Sequence of chain 1.E:
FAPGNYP

Binding-site contacts:
Ligand atom CA contacts residue SER77 of chain 1.A at 3.5 Å.
Ligand atom CA contacts residue TRP73 of chain 1.A at 3.5 Å (hydrophobic).
Ligand atom N contacts residue SER77 of chain 1.A at 3.0 Å (h-bond).
Ligand atom OXT contacts residue ASN80 of chain 1.A at 3.4 Å (h-bond).
Ligand atom C contacts residue TRP73 of chain 1.A at 3.9 Å (hydrophobic).
Ligand atom CD1 contacts residue LEU81 of chain 1.A at 3.5 Å (hydrophobic).
Ligand atom OXT contacts residue LYS146 of chain 1.A at 3.6 Å (salt-bridge).
Ligand atom CB contacts residue SER77 of chain 1.A at 3.9 Å.
Ligand atom OXT contacts residue TYR84 of chain 1.A at 2.9 Å (h-bond).
Ligand atom CG contacts residue TRP73 of chain 1.A at 4.1 Å (hydrophobic).
Ligand atom CA contacts residue TRP147 of chain 1.A at 4.2 Å (hydrophobic).
Ligand atom N contacts residue TYR6 of chain 1.E at 4.0 Å.
Ligand atom CA contacts residue SER77 of chain 1.A at 4.0 Å.
Ligand atom CD2 contacts residue TRP147 of chain 1.A at 3.8 Å (hydrophobic).
Ligand atom CD2 contacts residue TRP73 of chain 1.A at 4.1 Å (hydrophobic).
Ligand atom CD2 contacts residue THR143 of chain 1.A at 4.1 Å.
Ligand atom O contacts residue TRP147 of chain 1.A at 3.2 Å (h-bond).
Ligand atom CD1 contacts residue SER77 of chain 1.A at 3.7 Å.
Ligand atom CG contacts residue TYR123 of chain 1.A at 4.4 Å (hydrophobic).
Ligand atom N contacts residue TRP73 of chain 1.A at 4.1 Å.
Ligand atom CB contacts residue THR143 of chain 1.A at 4.0 Å.
Ligand atom CA contacts residue PRO7 of chain 1.E at 4.3 Å (hydrophobic).
Ligand atom CD2 contacts residue PHE116 of chain 1.A at 4.4 Å (hydrophobic).
Ligand atom O contacts residue THR143 of chain 1.A at 2.7 Å (h-bond).
Ligand atom CD1 contacts residue TYR123 of chain 1.A at 4.4 Å (hydrophobic).
Ligand atom O contacts residue TYR84 of chain 1.A at 2.6 Å (h-bond).
Ligand atom C contacts residue TYR84 of chain 1.A at 3.1 Å (hydrophobic).
Ligand atom CD1 contacts residue LEU95 of chain 1.A at 3.7 Å (hydrophobic).
Ligand atom N contacts residue PRO7 of chain 1.E at 2.9 Å (h-bond).
Ligand atom C contacts residue TRP147 of chain 1.A at 4.1 Å (hydrophobic).
Ligand atom C contacts residue SER77 of chain 1.A at 3.8 Å.
Ligand atom C contacts residue LYS146 of chain 1.A at 4.0 Å.
Ligand atom N contacts residue TRP147 of chain 1.A at 4.3 Å.
Ligand atom CA contacts residue THR143 of chain 1.A at 3.9 Å.
Ligand atom C contacts residue THR143 of chain 1.A at 3.6 Å.
Ligand atom CD2 contacts residue TYR123 of chain 1.A at 3.9 Å (hydrophobic).
Ligand atom CG contacts residue SER77 of chain 1.A at 3.7 Å.
Ligand atom O contacts residue LYS146 of chain 1.A at 3.8 Å.
Ligand atom N contacts residue TRP73 of chain 1.A at 3.3 Å (h-bond).
Ligand atom CB contacts residue TYR123 of chain 1.A at 4.4 Å (hydrophobic).

Sequence of chain 1.A:
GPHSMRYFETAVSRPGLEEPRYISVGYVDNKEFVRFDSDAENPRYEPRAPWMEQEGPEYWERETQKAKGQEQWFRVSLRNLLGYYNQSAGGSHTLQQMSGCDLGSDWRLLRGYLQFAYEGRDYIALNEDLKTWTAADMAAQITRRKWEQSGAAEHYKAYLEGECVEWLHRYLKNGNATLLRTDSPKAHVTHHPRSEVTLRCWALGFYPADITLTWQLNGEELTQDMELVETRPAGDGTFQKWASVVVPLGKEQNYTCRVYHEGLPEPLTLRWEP

The protein below binds the small molecule below.
Small molecule (SMILES): CC(C)C[C@H](NC(=O)CN)C(=O)O